Binding-site contacts:
Ligand atom O5' contacts residue GLY44 of chain 1.A at 2.9 Å (h-bond).
Ligand atom O1B contacts residue MG1 of chain 1.E at 2.8 Å.
Ligand atom O3G contacts residue MG1 of chain 1.E at 2.1 Å.
Ligand atom O2G contacts residue THR97 of chain 1.A at 2.6 Å (h-bond).
Ligand atom PA contacts residue GLY44 of chain 1.A at 3.5 Å.
Ligand atom O3A contacts residue THR98 of chain 1.A at 3.6 Å (h-bond).
Ligand atom O2B contacts residue THR99 of chain 1.A at 2.5 Å (h-bond).
Ligand atom N3 contacts residue GLY411 of chain 1.A at 3.3 Å.
Ligand atom O3A contacts residue LEU43 of chain 1.A at 3.4 Å.
Ligand atom O1A contacts residue GLY44 of chain 1.A at 2.8 Å (h-bond).
Ligand atom O3G contacts residue ASP95 of chain 1.A at 3.2 Å (salt-bridge).
Ligand atom O1B contacts residue GLY96 of chain 1.A at 3.0 Å (h-bond).
Ligand atom N3B contacts residue THR97 of chain 1.A at 3.0 Å (h-bond).
Ligand atom N3B contacts residue THR98 of chain 1.A at 2.9 Å (h-bond).
Ligand atom C2 contacts residue ILE479 of chain 1.A at 3.4 Å (hydrophobic).
Ligand atom PA contacts residue MG1 of chain 1.E at 3.4 Å.
Ligand atom O2B contacts residue LEU43 of chain 1.A at 3.5 Å.
Ligand atom PG contacts residue THR97 of chain 1.A at 3.3 Å.
Ligand atom N6 contacts residue ILE494 of chain 1.A at 3.4 Å.
Ligand atom O1G contacts residue THR97 of chain 1.A at 3.3 Å (h-bond).
Ligand atom O2G contacts residue GLY96 of chain 1.A at 3.3 Å (h-bond).
Ligand atom O2B contacts residue GLY96 of chain 1.A at 3.4 Å.
Ligand atom C5 contacts residue PRO45 of chain 1.A at 3.3 Å (hydrophobic).
Ligand atom O2A contacts residue MG1 of chain 1.E at 2.1 Å.
Ligand atom N3B contacts residue GLY96 of chain 1.A at 3.3 Å (h-bond).
Ligand atom O2' contacts residue GLU496 of chain 1.A at 2.8 Å (salt-bridge).
Ligand atom PB contacts residue GLY96 of chain 1.A at 3.5 Å.
Ligand atom N7 contacts residue THR163 of chain 1.A at 3.4 Å (h-bond).
Ligand atom C6 contacts residue PRO45 of chain 1.A at 3.4 Å (hydrophobic).
Ligand atom O4' contacts residue LEU451 of chain 1.A at 3.5 Å.
Ligand atom O2B contacts residue THR98 of chain 1.A at 3.4 Å.
Ligand atom O1G contacts residue THR98 of chain 1.A at 3.2 Å (h-bond).
Ligand atom O1A contacts residue LEU43 of chain 1.A at 3.2 Å.
Ligand atom O4' contacts residue GLY44 of chain 1.A at 3.5 Å.
Ligand atom PG contacts residue MG1 of chain 1.E at 3.6 Å.
Ligand atom O2' contacts residue ALA410 of chain 1.A at 2.9 Å.
Ligand atom O2' contacts residue GLY411 of chain 1.A at 2.8 Å (h-bond).
Ligand atom O1A contacts residue THR42 of chain 1.A at 2.9 Å (h-bond).
Ligand atom O5' contacts residue LEU43 of chain 1.A at 3.5 Å.
Ligand atom C4 contacts residue PRO45 of chain 1.A at 3.6 Å (hydrophobic).

A small-molecule ligand and the protein it binds are described below.
Small molecule (SMILES): Nc1ncnc2c1ncn2[C@@H]1O[C@H](CO[P](=O)(O)O[P](=O)(O)NP(=O)(O)O)[C@@H](O)[C@H]1O

Sequence of chain 1.A:
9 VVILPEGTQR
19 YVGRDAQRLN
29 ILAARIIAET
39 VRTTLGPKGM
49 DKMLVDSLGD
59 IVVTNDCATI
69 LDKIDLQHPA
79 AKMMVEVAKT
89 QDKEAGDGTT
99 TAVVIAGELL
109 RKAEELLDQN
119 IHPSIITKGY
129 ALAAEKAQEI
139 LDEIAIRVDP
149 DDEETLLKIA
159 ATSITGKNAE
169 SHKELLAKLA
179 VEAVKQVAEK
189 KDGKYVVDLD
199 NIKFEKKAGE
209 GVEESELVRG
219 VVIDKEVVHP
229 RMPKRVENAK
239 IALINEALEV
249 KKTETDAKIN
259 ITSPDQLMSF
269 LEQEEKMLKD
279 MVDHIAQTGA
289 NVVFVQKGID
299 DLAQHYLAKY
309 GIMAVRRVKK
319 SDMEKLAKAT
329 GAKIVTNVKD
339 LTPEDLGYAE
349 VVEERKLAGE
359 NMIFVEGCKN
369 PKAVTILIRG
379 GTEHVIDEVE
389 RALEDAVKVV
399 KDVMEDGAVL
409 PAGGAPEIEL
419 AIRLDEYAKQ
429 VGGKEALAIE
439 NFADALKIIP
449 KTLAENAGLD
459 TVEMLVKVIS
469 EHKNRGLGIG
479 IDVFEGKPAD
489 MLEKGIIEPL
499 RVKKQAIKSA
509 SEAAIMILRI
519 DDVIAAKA